Sequence of chain 1.B:
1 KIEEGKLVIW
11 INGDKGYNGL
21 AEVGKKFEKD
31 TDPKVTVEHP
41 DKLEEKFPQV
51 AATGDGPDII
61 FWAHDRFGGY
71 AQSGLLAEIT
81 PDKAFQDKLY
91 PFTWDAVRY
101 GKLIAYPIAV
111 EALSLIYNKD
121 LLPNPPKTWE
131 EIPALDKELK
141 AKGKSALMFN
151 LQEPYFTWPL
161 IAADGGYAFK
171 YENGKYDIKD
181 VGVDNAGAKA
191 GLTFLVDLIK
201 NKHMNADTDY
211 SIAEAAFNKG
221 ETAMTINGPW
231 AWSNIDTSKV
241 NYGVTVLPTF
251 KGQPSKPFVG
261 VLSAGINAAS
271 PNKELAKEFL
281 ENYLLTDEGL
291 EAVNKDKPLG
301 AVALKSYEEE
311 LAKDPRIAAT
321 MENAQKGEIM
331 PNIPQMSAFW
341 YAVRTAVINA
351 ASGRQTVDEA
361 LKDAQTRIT

A protein and the small-molecule ligand that binds it are described below.
Small molecule (SMILES): OC[C@H]1O[C@H](O[C@H]2[C@H](O)[C@@H](O)CO[C@@H]2CO)[C@H](O)[C@@H](O)[C@@H]1O

Binding-site contacts:
Ligand atom C2 contacts residue GLU111 of chain 1.B at 3.5 Å.
Ligand atom C2 contacts residue LYS15 of chain 1.B at 3.8 Å.
Ligand atom C4 contacts residue TYR155 of chain 1.B at 3.9 Å (hydrophobic).
Ligand atom O2 contacts residue TRP62 of chain 1.B at 3.3 Å (h-bond).
Ligand atom C6 contacts residue TYR155 of chain 1.B at 3.8 Å (hydrophobic).
Ligand atom C6 contacts residue PHE156 of chain 1.B at 3.9 Å (hydrophobic).
Ligand atom O5 contacts residue TYR155 of chain 1.B at 3.2 Å.
Ligand atom C2 contacts residue ASP65 of chain 1.B at 3.3 Å.
Ligand atom C1 contacts residue ASP14 of chain 1.B at 3.3 Å.
Ligand atom O6 contacts residue GLU153 of chain 1.B at 2.7 Å (salt-bridge).
Ligand atom O5 contacts residue ASP14 of chain 1.B at 3.8 Å.
Ligand atom C1 contacts residue LYS15 of chain 1.B at 3.6 Å.
Ligand atom O6 contacts residue PRO154 of chain 1.B at 3.2 Å.
Ligand atom O3 contacts residue TRP340 of chain 1.B at 3.9 Å.
Ligand atom O6 contacts residue PHE156 of chain 1.B at 3.8 Å.
Ligand atom O6 contacts residue TYR155 of chain 1.B at 3.0 Å (h-bond).
Ligand atom O6 contacts residue ARG344 of chain 1.B at 3.8 Å.
Ligand atom O4 contacts residue TRP340 of chain 1.B at 3.7 Å.
Ligand atom O3 contacts residue TRP62 of chain 1.B at 3.2 Å (h-bond).
Ligand atom C2 contacts residue TRP230 of chain 1.B at 3.9 Å (hydrophobic).
Ligand atom O3 contacts residue ARG66 of chain 1.B at 2.9 Å (salt-bridge).
Ligand atom O4 contacts residue ARG66 of chain 1.B at 2.6 Å (salt-bridge).
Ligand atom O2 contacts residue MET330 of chain 1.B at 3.9 Å.
Ligand atom C6 contacts residue GLU153 of chain 1.B at 3.4 Å.
Ligand atom C3 contacts residue TRP62 of chain 1.B at 3.6 Å (hydrophobic).
Ligand atom C2 contacts residue TRP340 of chain 1.B at 3.9 Å (hydrophobic).
Ligand atom C4 contacts residue ARG66 of chain 1.B at 3.7 Å.
Ligand atom C6 contacts residue PRO154 of chain 1.B at 3.9 Å (hydrophobic).
Ligand atom O2 contacts residue GLU111 of chain 1.B at 2.6 Å (salt-bridge).
Ligand atom C3 contacts residue ASP65 of chain 1.B at 3.5 Å.
Ligand atom C1 contacts residue TYR155 of chain 1.B at 3.6 Å (hydrophobic).
Ligand atom C4 contacts residue TRP340 of chain 1.B at 3.5 Å (hydrophobic).
Ligand atom C6 contacts residue TRP340 of chain 1.B at 3.7 Å (hydrophobic).
Ligand atom C6 contacts residue ARG344 of chain 1.B at 3.7 Å.
Ligand atom O2 contacts residue ASP65 of chain 1.B at 2.6 Å (salt-bridge).
Ligand atom O2 contacts residue LYS15 of chain 1.B at 2.9 Å (salt-bridge).
Ligand atom O3 contacts residue GLU111 of chain 1.B at 3.6 Å.
Ligand atom O2 contacts residue ALA63 of chain 1.B at 3.4 Å.
Ligand atom O3 contacts residue ALA63 of chain 1.B at 3.4 Å.
Ligand atom O3 contacts residue ASP65 of chain 1.B at 2.8 Å (salt-bridge).